A small-molecule ligand and the protein it binds are described below.
Small molecule (SMILES): COc1cc(-c2cncc(-c3ccc(C4CCN(C)CC4)cc3)c2C)cc(OC)c1OC

Binding-site contacts:
Ligand atom C05 contacts residue VAL6 of chain 1.A at 4.0 Å (hydrophobic).
Ligand atom O02 contacts residue TRP29 of chain 1.A at 4.2 Å.
Ligand atom C10 contacts residue LU81 of chain 1.K at 3.8 Å.
Ligand atom C26 contacts residue VAL6 of chain 1.A at 3.6 Å (hydrophobic).
Ligand atom C32 contacts residue ALA69 of chain 1.A at 3.6 Å (hydrophobic).
Ligand atom C01 contacts residue TRP29 of chain 1.A at 3.7 Å (hydrophobic).
Ligand atom C27 contacts residue ARG8 of chain 1.A at 3.6 Å.
Ligand atom N08 contacts residue LU81 of chain 1.K at 4.2 Å.
Ligand atom O28 contacts residue ARG8 of chain 1.A at 3.1 Å (salt-bridge).
Ligand atom C12 contacts residue LU81 of chain 1.K at 3.5 Å.
Ligand atom C23 contacts residue ARG4 of chain 1.A at 4.0 Å.
Ligand atom C11 contacts residue LU81 of chain 1.K at 3.6 Å.
Ligand atom C22 contacts residue ARG4 of chain 1.A at 3.7 Å.
Ligand atom C17 contacts residue LU81 of chain 1.K at 3.8 Å.
Ligand atom C04 contacts residue ALA7 of chain 1.A at 3.7 Å (hydrophobic).
Ligand atom C14 contacts residue LU81 of chain 1.K at 4.1 Å.
Ligand atom N08 contacts residue VAL6 of chain 1.A at 3.8 Å.
Ligand atom C16 contacts residue LU81 of chain 1.K at 3.9 Å.
Ligand atom C05 contacts residue ALA7 of chain 1.A at 3.9 Å (hydrophobic).
Ligand atom C23 contacts residue LU81 of chain 1.K at 4.2 Å.
Ligand atom C04 contacts residue TRP29 of chain 1.A at 4.2 Å (hydrophobic).
Ligand atom N08 contacts residue ALA7 of chain 1.A at 3.9 Å.
Ligand atom C07 contacts residue VAL6 of chain 1.A at 3.5 Å (hydrophobic).
Ligand atom O31 contacts residue ARG8 of chain 1.A at 4.1 Å.
Ligand atom C16 contacts residue ARG4 of chain 1.A at 3.7 Å.
Ligand atom C21 contacts residue EDO1 of chain 1.Q at 3.8 Å.
Ligand atom C09 contacts residue LU81 of chain 1.K at 3.5 Å.
Ligand atom C09 contacts residue VAL6 of chain 1.A at 4.1 Å (hydrophobic).
Ligand atom C29 contacts residue ARG8 of chain 1.A at 3.5 Å.
Ligand atom C24 contacts residue VAL6 of chain 1.A at 4.0 Å (hydrophobic).
Ligand atom C15 contacts residue LU81 of chain 1.K at 4.1 Å.
Ligand atom C32 contacts residue ILE84 of chain 1.A at 4.0 Å (hydrophobic).
Ligand atom C30 contacts residue ARG8 of chain 1.A at 3.9 Å.
Ligand atom C26 contacts residue ARG8 of chain 1.A at 4.0 Å.
Ligand atom C07 contacts residue TRP29 of chain 1.A at 3.9 Å (hydrophobic).
Ligand atom C03 contacts residue ALA7 of chain 1.A at 4.2 Å (hydrophobic).
Ligand atom C13 contacts residue LU81 of chain 1.K at 3.4 Å.
Ligand atom C22 contacts residue EDO1 of chain 1.Q at 3.6 Å.
Ligand atom C07 contacts residue ALA7 of chain 1.A at 3.3 Å (hydrophobic).
Ligand atom C06 contacts residue VAL6 of chain 1.A at 3.7 Å (hydrophobic).

Sequence of chain 1.A:
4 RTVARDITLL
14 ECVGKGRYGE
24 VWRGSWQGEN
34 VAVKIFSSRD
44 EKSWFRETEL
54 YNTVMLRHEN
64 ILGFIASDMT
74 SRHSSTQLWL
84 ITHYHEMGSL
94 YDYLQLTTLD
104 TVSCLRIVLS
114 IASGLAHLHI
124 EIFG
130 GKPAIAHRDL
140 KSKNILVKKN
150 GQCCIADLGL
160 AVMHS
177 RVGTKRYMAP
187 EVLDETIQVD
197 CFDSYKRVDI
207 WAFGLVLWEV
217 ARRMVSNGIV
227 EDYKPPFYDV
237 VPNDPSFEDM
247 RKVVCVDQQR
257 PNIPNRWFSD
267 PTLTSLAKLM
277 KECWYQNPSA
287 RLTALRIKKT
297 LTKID